A small-molecule ligand and the protein it binds are described below.
Small molecule (SMILES): N[C@@H](CS)C(=O)O

Sequence of chain 1.A:
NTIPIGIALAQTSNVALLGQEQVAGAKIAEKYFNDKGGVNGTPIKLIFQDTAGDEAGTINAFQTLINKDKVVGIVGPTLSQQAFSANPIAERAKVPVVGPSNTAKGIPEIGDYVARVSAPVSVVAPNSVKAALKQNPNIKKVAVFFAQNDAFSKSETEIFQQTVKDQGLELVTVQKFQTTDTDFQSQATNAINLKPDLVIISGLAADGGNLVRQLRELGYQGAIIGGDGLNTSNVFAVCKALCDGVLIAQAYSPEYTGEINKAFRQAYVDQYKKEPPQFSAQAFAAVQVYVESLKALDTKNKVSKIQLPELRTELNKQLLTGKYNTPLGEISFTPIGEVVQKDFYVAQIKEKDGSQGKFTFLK

Binding-site contacts:
Ligand atom C contacts residue LEU110 of chain 1.A at 4.4 Å (hydrophobic).
Ligand atom OXT contacts residue SER132 of chain 1.A at 3.7 Å.
Ligand atom C contacts residue SER132 of chain 1.A at 4.1 Å.
Ligand atom O contacts residue LEU110 of chain 1.A at 3.5 Å.
Ligand atom O contacts residue SER111 of chain 1.A at 3.0 Å (h-bond).
Ligand atom OXT contacts residue ASN133 of chain 1.A at 3.2 Å.
Ligand atom O contacts residue PHE183 of chain 1.A at 3.3 Å.
Ligand atom OXT contacts residue PHE183 of chain 1.A at 3.5 Å.
Ligand atom C contacts residue THR134 of chain 1.A at 4.0 Å.
Ligand atom SG contacts residue LEU110 of chain 1.A at 4.4 Å.
Ligand atom C contacts residue SER111 of chain 1.A at 3.6 Å.
Ligand atom CB contacts residue LEU110 of chain 1.A at 4.2 Å (hydrophobic).
Ligand atom CB contacts residue LEU49 of chain 1.A at 3.6 Å (hydrophobic).
Ligand atom SG contacts residue PHE310 of chain 1.A at 4.0 Å.
Ligand atom N contacts residue THR134 of chain 1.A at 3.0 Å (h-bond).
Ligand atom SG contacts residue SER132 of chain 1.A at 3.7 Å.
Ligand atom CA contacts residue SER132 of chain 1.A at 3.9 Å.
Ligand atom CA contacts residue THR134 of chain 1.A at 3.9 Å.
Ligand atom CB contacts residue PHE183 of chain 1.A at 4.4 Å (hydrophobic).
Ligand atom CA contacts residue ASP259 of chain 1.A at 3.8 Å.
Ligand atom N contacts residue ASP259 of chain 1.A at 2.8 Å (salt-bridge).
Ligand atom O contacts residue THR109 of chain 1.A at 4.2 Å.
Ligand atom CA contacts residue PHE183 of chain 1.A at 3.5 Å (hydrophobic).
Ligand atom N contacts residue ASN133 of chain 1.A at 4.4 Å.
Ligand atom CB contacts residue ASP259 of chain 1.A at 4.0 Å.
Ligand atom SG contacts residue LEU49 of chain 1.A at 3.8 Å.
Ligand atom N contacts residue SER132 of chain 1.A at 2.9 Å (h-bond).
Ligand atom SG contacts residue THR109 of chain 1.A at 3.3 Å (h-bond).
Ligand atom OXT contacts residue THR134 of chain 1.A at 2.9 Å (h-bond).
Ligand atom N contacts residue PHE183 of chain 1.A at 3.8 Å.
Ligand atom C contacts residue PHE183 of chain 1.A at 3.3 Å (hydrophobic).
Ligand atom C contacts residue ASN133 of chain 1.A at 4.1 Å.
Ligand atom SG contacts residue ASP259 of chain 1.A at 4.4 Å.
Ligand atom CB contacts residue SER132 of chain 1.A at 4.4 Å.
Ligand atom OXT contacts residue SER111 of chain 1.A at 2.6 Å (h-bond).
Ligand atom OXT contacts residue ALA135 of chain 1.A at 4.1 Å.